Binding-site contacts:
Ligand atom O7 contacts residue ASN21 of chain 1.A at 2.9 Å (h-bond).
Ligand atom C7 contacts residue LYS19 of chain 1.A at 4.1 Å.
Ligand atom C5 contacts residue ASN21 of chain 1.A at 3.8 Å.
Ligand atom C1 contacts residue ASN21 of chain 1.A at 1.5 Å.
Ligand atom C7 contacts residue THR6 of chain 1.A at 3.4 Å.
Ligand atom C8 contacts residue ASN21 of chain 1.A at 4.1 Å.
Ligand atom N2 contacts residue ASN21 of chain 1.A at 2.8 Å (h-bond).
Ligand atom C3 contacts residue ASN21 of chain 1.A at 3.8 Å.
Ligand atom C2 contacts residue ASN21 of chain 1.A at 2.5 Å.
Ligand atom C4 contacts residue ASN21 of chain 1.A at 4.2 Å.
Ligand atom C8 contacts residue VAL10 of chain 1.A at 4.2 Å (hydrophobic).
Ligand atom C7 contacts residue ASN21 of chain 1.A at 3.0 Å.
Ligand atom C8 contacts residue THR6 of chain 1.A at 3.5 Å.
Ligand atom O7 contacts residue THR6 of chain 1.A at 2.5 Å (h-bond).
Ligand atom C8 contacts residue LYS19 of chain 1.A at 3.4 Å.
Ligand atom O5 contacts residue ASN21 of chain 1.A at 2.5 Å (h-bond).

Sequence of chain 1.A:
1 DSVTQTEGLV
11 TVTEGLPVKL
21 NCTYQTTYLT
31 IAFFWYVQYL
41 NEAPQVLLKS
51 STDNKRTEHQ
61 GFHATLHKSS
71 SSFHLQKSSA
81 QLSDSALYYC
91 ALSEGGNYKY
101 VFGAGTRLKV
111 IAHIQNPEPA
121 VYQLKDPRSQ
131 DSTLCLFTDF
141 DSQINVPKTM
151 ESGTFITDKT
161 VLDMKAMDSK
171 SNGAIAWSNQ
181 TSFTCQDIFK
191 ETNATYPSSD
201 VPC

The small molecule below binds the protein below.
Small molecule (SMILES): CC(=O)N[C@@H]1[C@@H](O)[C@H](O)[C@@H](CO)O[C@H]1O